A small-molecule ligand and the protein it binds are described below.
Small molecule (SMILES): Cc1ccc(O)c(CO)n1

Binding-site contacts:
Ligand atom C5 contacts residue ASN89 of chain 1.A at 4.4 Å.
Ligand atom O1 contacts residue TYR46 of chain 1.A at 3.8 Å.
Ligand atom O1 contacts residue CYS85 of chain 1.A at 4.5 Å.
Ligand atom C5 contacts residue VAL38 of chain 1.A at 4.0 Å (hydrophobic).
Ligand atom N contacts residue VAL38 of chain 1.A at 4.1 Å.
Ligand atom O contacts residue ILE95 of chain 1.A at 4.0 Å.
Ligand atom O1 contacts residue ASN89 of chain 1.A at 2.8 Å (h-bond).
Ligand atom C2 contacts residue ILE95 of chain 1.A at 4.4 Å (hydrophobic).
Ligand atom C6 contacts residue PHE88 of chain 1.A at 3.7 Å (hydrophobic).
Ligand atom C6 contacts residue VAL43 of chain 1.A at 4.2 Å (hydrophobic).
Ligand atom C2 contacts residue VAL38 of chain 1.A at 4.0 Å (hydrophobic).
Ligand atom O contacts residue PHE88 of chain 1.A at 3.9 Å.
Ligand atom C3 contacts residue PRO33 of chain 1.A at 3.8 Å (hydrophobic).
Ligand atom C4 contacts residue VAL38 of chain 1.A at 4.0 Å (hydrophobic).
Ligand atom C1 contacts residue VAL38 of chain 1.A at 4.1 Å (hydrophobic).
Ligand atom C contacts residue PRO33 of chain 1.A at 3.7 Å (hydrophobic).
Ligand atom C1 contacts residue ILE95 of chain 1.A at 4.1 Å (hydrophobic).
Ligand atom C2 contacts residue PRO33 of chain 1.A at 2.9 Å (hydrophobic).
Ligand atom C3 contacts residue ASN89 of chain 1.A at 4.4 Å.
Ligand atom C3 contacts residue VAL38 of chain 1.A at 4.0 Å (hydrophobic).
Ligand atom C4 contacts residue ILE95 of chain 1.A at 4.2 Å (hydrophobic).
Ligand atom N contacts residue ILE95 of chain 1.A at 4.0 Å.
Ligand atom C5 contacts residue ILE95 of chain 1.A at 4.2 Å (hydrophobic).
Ligand atom O1 contacts residue ILE95 of chain 1.A at 4.5 Å.
Ligand atom O1 contacts residue PHE88 of chain 1.A at 4.2 Å.
Ligand atom C4 contacts residue TYR46 of chain 1.A at 4.4 Å (hydrophobic).
Ligand atom C6 contacts residue ASN89 of chain 1.A at 4.0 Å.
Ligand atom C1 contacts residue PRO33 of chain 1.A at 3.8 Å (hydrophobic).
Ligand atom C4 contacts residue ASN89 of chain 1.A at 3.7 Å.
Ligand atom C6 contacts residue VAL38 of chain 1.A at 4.5 Å (hydrophobic).
Ligand atom C6 contacts residue TYR46 of chain 1.A at 4.2 Å (hydrophobic).
Ligand atom C3 contacts residue ILE95 of chain 1.A at 4.0 Å (hydrophobic).
Ligand atom O contacts residue ASN89 of chain 1.A at 3.2 Å (h-bond).

Sequence of chain 1.A:
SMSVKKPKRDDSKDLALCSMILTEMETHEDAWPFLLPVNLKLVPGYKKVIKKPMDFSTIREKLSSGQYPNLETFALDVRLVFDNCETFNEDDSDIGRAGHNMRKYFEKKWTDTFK